Sequence of chain 1.F:
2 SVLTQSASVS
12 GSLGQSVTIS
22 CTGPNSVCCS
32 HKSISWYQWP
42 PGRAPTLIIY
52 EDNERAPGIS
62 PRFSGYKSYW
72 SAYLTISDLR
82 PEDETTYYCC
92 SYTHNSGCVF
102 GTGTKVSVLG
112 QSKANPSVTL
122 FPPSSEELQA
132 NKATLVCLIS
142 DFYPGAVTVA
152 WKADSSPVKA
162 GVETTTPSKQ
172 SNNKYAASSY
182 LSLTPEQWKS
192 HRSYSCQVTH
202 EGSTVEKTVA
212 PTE

This small molecule binds to this protein.
Small molecule (SMILES): CC(=O)N[C@@H]1[C@@H](O)[C@H](O)[C@@H](CO)O[C@H]1O

Sequence of chain 1.A:
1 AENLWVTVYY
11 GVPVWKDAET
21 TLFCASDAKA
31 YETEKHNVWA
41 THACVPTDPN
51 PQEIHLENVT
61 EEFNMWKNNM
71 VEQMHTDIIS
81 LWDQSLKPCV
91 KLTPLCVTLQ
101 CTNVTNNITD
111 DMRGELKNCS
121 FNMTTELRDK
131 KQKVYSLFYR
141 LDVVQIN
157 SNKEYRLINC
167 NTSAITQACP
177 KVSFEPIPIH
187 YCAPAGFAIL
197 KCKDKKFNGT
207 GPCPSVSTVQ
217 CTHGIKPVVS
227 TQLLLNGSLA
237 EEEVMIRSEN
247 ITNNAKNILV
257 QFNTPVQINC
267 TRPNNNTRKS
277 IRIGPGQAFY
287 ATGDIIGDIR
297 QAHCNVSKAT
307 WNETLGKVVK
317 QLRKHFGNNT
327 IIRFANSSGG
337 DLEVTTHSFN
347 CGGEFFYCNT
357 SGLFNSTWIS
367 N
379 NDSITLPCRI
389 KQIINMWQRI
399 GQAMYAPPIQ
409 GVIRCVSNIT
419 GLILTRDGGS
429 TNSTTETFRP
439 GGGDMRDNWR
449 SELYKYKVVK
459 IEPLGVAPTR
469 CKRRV

Sequence of chain 1.B:
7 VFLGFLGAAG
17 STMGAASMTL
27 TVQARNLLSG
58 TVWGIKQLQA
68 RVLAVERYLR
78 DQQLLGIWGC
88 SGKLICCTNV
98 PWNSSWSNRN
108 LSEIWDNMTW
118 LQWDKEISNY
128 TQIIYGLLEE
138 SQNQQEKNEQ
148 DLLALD

Binding-site contacts:
Ligand atom C4 contacts residue ASN107 of chain 1.B at 4.2 Å.
Ligand atom C8 contacts residue ASN107 of chain 1.B at 4.3 Å.
Ligand atom O5 contacts residue GLU55 of chain 1.F at 4.3 Å.
Ligand atom O7 contacts residue ASN107 of chain 1.B at 3.1 Å (h-bond).
Ligand atom O4 contacts residue GLU55 of chain 1.F at 4.4 Å.
Ligand atom O6 contacts residue GLU55 of chain 1.F at 4.3 Å.
Ligand atom O3 contacts residue GLU55 of chain 1.F at 4.1 Å.
Ligand atom O5 contacts residue ASN107 of chain 1.B at 2.4 Å (h-bond).
Ligand atom C7 contacts residue ARG56 of chain 1.F at 4.0 Å.
Ligand atom C1 contacts residue ASN107 of chain 1.B at 1.4 Å.
Ligand atom O6 contacts residue GLU2 of chain 1.A at 4.4 Å.
Ligand atom C5 contacts residue GLU55 of chain 1.F at 4.1 Å.
Ligand atom C4 contacts residue ASN54 of chain 1.F at 4.5 Å.
Ligand atom N2 contacts residue ASN107 of chain 1.B at 2.9 Å (h-bond).
Ligand atom O7 contacts residue ARG56 of chain 1.F at 2.9 Å (salt-bridge).
Ligand atom C2 contacts residue ARG56 of chain 1.F at 4.3 Å.
Ligand atom C6 contacts residue GLU55 of chain 1.F at 3.5 Å.
Ligand atom C8 contacts residue ARG56 of chain 1.F at 3.4 Å.
Ligand atom O7 contacts residue GLU110 of chain 1.B at 4.2 Å.
Ligand atom C2 contacts residue ASN107 of chain 1.B at 2.5 Å.
Ligand atom O3 contacts residue ASN54 of chain 1.F at 3.8 Å.
Ligand atom C7 contacts residue ASN107 of chain 1.B at 3.2 Å.
Ligand atom O4 contacts residue ASN54 of chain 1.F at 4.3 Å.
Ligand atom C6 contacts residue ASN107 of chain 1.B at 4.5 Å.
Ligand atom C3 contacts residue ASN107 of chain 1.B at 3.8 Å.
Ligand atom C4 contacts residue GLU55 of chain 1.F at 3.8 Å.
Ligand atom O4 contacts residue GLU2 of chain 1.A at 3.9 Å.
Ligand atom N2 contacts residue ARG56 of chain 1.F at 3.8 Å.
Ligand atom C5 contacts residue GLU2 of chain 1.A at 4.0 Å.
Ligand atom C5 contacts residue ASN107 of chain 1.B at 3.7 Å.
Ligand atom O3 contacts residue ARG56 of chain 1.F at 3.9 Å.